Binding-site contacts:
Ligand atom C2 contacts residue GLN131 of chain 2.A at 3.0 Å.
Ligand atom C4 contacts residue GLY213 of chain 2.A at 3.8 Å.
Ligand atom O1 contacts residue 58L1 of chain 2.D at 3.4 Å.
Ligand atom O3 contacts residue THR172 of chain 2.A at 2.6 Å (h-bond).
Ligand atom C4 contacts residue GLN131 of chain 2.A at 3.7 Å.
Ligand atom O2 contacts residue LEU73 of chain 2.A at 3.9 Å.
Ligand atom C5 contacts residue LEU225 of chain 2.A at 3.8 Å (hydrophobic).
Ligand atom O2 contacts residue GLN131 of chain 2.A at 3.0 Å (h-bond).
Ligand atom O3 contacts residue ARG223 of chain 2.A at 2.8 Å (salt-bridge).
Ligand atom O1 contacts residue HIS211 of chain 2.A at 4.2 Å.
Ligand atom C3 contacts residue MET122 of chain 2.A at 4.0 Å (hydrophobic).
Ligand atom C5 contacts residue GLY213 of chain 2.A at 3.4 Å.
Ligand atom C2 contacts residue NI1 of chain 2.B at 2.8 Å.
Ligand atom O4 contacts residue GLY213 of chain 2.A at 3.3 Å.
Ligand atom O3 contacts residue GLY213 of chain 2.A at 3.7 Å.
Ligand atom C5 contacts residue ARG223 of chain 2.A at 3.6 Å.
Ligand atom C1 contacts residue NI1 of chain 2.B at 2.8 Å.
Ligand atom C2 contacts residue HIS211 of chain 2.A at 4.2 Å.
Ligand atom O2 contacts residue NI1 of chain 2.B at 4.0 Å.
Ligand atom C3 contacts residue GLN131 of chain 2.A at 3.2 Å.
Ligand atom C2 contacts residue HIS134 of chain 2.A at 4.0 Å.
Ligand atom C4 contacts residue THR172 of chain 2.A at 4.2 Å.
Ligand atom C1 contacts residue GLN131 of chain 2.A at 3.5 Å.
Ligand atom O5 contacts residue HIS211 of chain 2.A at 3.1 Å (h-bond).
Ligand atom O2 contacts residue MET122 of chain 2.A at 3.6 Å.
Ligand atom O3 contacts residue LEU225 of chain 2.A at 3.7 Å.
Ligand atom C5 contacts residue THR172 of chain 2.A at 3.7 Å.
Ligand atom O2 contacts residue 58L1 of chain 2.D at 3.7 Å.
Ligand atom O4 contacts residue LEU225 of chain 2.A at 3.8 Å.
Ligand atom O5 contacts residue GLN131 of chain 2.A at 3.3 Å (h-bond).
Ligand atom C5 contacts residue GLN131 of chain 2.A at 4.3 Å.
Ligand atom C1 contacts residue 58L1 of chain 2.D at 4.0 Å.
Ligand atom O5 contacts residue NI1 of chain 2.B at 2.2 Å (h-bond).
Ligand atom O1 contacts residue HIS134 of chain 2.A at 3.2 Å (h-bond).
Ligand atom C1 contacts residue HIS134 of chain 2.A at 3.8 Å.
Ligand atom O4 contacts residue GLN131 of chain 2.A at 4.1 Å.
Ligand atom O5 contacts residue HIS134 of chain 2.A at 3.3 Å (h-bond).
Ligand atom O1 contacts residue ASP136 of chain 2.A at 3.2 Å (salt-bridge).
Ligand atom O1 contacts residue NI1 of chain 2.B at 2.0 Å (h-bond).
Ligand atom O4 contacts residue ARG223 of chain 2.A at 3.0 Å (salt-bridge).

Sequence of chain 2.A:
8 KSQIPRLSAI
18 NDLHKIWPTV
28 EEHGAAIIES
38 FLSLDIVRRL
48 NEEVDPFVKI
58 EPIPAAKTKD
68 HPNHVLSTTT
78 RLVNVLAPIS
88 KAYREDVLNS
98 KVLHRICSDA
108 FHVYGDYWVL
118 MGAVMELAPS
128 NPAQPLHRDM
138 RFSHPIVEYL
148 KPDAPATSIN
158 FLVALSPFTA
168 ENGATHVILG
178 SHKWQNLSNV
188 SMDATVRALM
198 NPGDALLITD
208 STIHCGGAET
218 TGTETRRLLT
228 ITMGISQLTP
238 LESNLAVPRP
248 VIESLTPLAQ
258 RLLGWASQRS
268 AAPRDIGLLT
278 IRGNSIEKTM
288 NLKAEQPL

The small molecule below binds the protein below.
Small molecule (SMILES): O=C(O)CCC(=O)C(=O)O